Binding-site contacts:
Ligand atom O4 contacts residue DA7 of chain 1.C at 3.1 Å (h-bond).
Ligand atom OP1 contacts residue PRO232 of chain 1.A at 3.0 Å (h-bond).
Ligand atom OP1 contacts residue VAL237 of chain 1.A at 3.1 Å (h-bond).
Ligand atom N2 contacts residue DA5 of chain 1.C at 3.4 Å.
Ligand atom C2 contacts residue DT10 of chain 1.C at 3.5 Å.
Ligand atom N6 contacts residue DT9 of chain 1.C at 3.0 Å (h-bond).
Ligand atom N2 contacts residue DC4 of chain 1.C at 2.8 Å (h-bond).
Ligand atom C2 contacts residue DG8 of chain 1.C at 3.5 Å.
Ligand atom O2 contacts residue DG6 of chain 1.C at 3.5 Å (h-bond).
Ligand atom N3 contacts residue DA7 of chain 1.C at 2.8 Å (h-bond).
Ligand atom N3 contacts residue DA5 of chain 1.C at 2.9 Å (h-bond).
Ligand atom OP2 contacts residue THR233 of chain 1.A at 3.6 Å (h-bond).
Ligand atom N3 contacts residue DG8 of chain 1.C at 2.9 Å (h-bond).
Ligand atom OP2 contacts residue PRO232 of chain 1.A at 3.4 Å (h-bond).
Ligand atom N1 contacts residue DT9 of chain 1.C at 2.8 Å (h-bond).
Ligand atom N3 contacts residue DG6 of chain 1.C at 2.9 Å (h-bond).
Ligand atom O5' contacts residue THR233 of chain 1.A at 3.5 Å (h-bond).
Ligand atom N4 contacts residue DG6 of chain 1.C at 2.9 Å (h-bond).
Ligand atom OP1 contacts residue CYS236 of chain 1.A at 3.6 Å (h-bond).
Ligand atom OP1 contacts residue GLY235 of chain 1.A at 3.2 Å.
Ligand atom O2 contacts residue DG3 of chain 1.C at 2.7 Å (h-bond).
Ligand atom N3 contacts residue DG3 of chain 1.C at 2.9 Å (h-bond).
Ligand atom O2 contacts residue DG8 of chain 1.C at 2.7 Å (h-bond).
Ligand atom O2 contacts residue DG6 of chain 1.C at 2.8 Å (h-bond).
Ligand atom C2 contacts residue DA7 of chain 1.C at 3.6 Å.
Ligand atom OP2 contacts residue GLY235 of chain 1.A at 3.1 Å (h-bond).
Ligand atom O2 contacts residue DA7 of chain 1.C at 3.4 Å.
Ligand atom OP1 contacts residue THR238 of chain 1.A at 3.4 Å (h-bond).
Ligand atom N4 contacts residue DG3 of chain 1.C at 3.0 Å (h-bond).
Ligand atom OP2 contacts residue THR238 of chain 1.A at 3.0 Å (h-bond).
Ligand atom O2 contacts residue DA5 of chain 1.C at 3.6 Å.
Ligand atom N6 contacts residue DT10 of chain 1.C at 3.0 Å (h-bond).
Ligand atom N1 contacts residue DT10 of chain 1.C at 2.8 Å (h-bond).
Ligand atom O6 contacts residue DC4 of chain 1.C at 3.0 Å (h-bond).
Ligand atom O2 contacts residue DG8 of chain 1.C at 3.1 Å (h-bond).
Ligand atom C2 contacts residue DT9 of chain 1.C at 3.6 Å.
Ligand atom C2 contacts residue DG3 of chain 1.C at 3.5 Å.
Ligand atom N4 contacts residue DG8 of chain 1.C at 3.0 Å (h-bond).
Ligand atom N1 contacts residue DC4 of chain 1.C at 2.9 Å (h-bond).
Ligand atom O4 contacts residue DA5 of chain 1.C at 3.0 Å (h-bond).

The small molecule below binds the protein below.
Small molecule (SMILES): Cc1cn([C@H]2C[C@H](O[P](=O)(O)OC[C@H]3O[C@@H](n4ccc(N)nc4=O)C[C@@H]3O[P](=O)(O)OC[C@H]3O[C@@H](n4cc(C)c(=O)[nH]c4=O)C[C@@H]3O[P](=O)(O)OC[C@H]3O[C@@H](n4cnc5c(=O)nc(N)[nH]c54)C[C@@H]3O[P](=O)(O)OC[C@H]3O[C@@H](n4ccc(N)nc4=O)C[C@@H]3O)[C@@H](CO[P](=O)(O)O[C@H]3C[C@H](n4ccc(N)nc4=O)O[C@@H]3CO[P](=O)(O)O[C@H]3C[C@H](n4cnc5c(N)ncnc54)O[C@@H]3CO[P](=O)(O)O[C@H]3C[C@H](n4cnc5c(N)ncnc54)O[C@@H]3COP(=O)=O)O2)c(=O)[nH]c1=O

Sequence of chain 1.A:
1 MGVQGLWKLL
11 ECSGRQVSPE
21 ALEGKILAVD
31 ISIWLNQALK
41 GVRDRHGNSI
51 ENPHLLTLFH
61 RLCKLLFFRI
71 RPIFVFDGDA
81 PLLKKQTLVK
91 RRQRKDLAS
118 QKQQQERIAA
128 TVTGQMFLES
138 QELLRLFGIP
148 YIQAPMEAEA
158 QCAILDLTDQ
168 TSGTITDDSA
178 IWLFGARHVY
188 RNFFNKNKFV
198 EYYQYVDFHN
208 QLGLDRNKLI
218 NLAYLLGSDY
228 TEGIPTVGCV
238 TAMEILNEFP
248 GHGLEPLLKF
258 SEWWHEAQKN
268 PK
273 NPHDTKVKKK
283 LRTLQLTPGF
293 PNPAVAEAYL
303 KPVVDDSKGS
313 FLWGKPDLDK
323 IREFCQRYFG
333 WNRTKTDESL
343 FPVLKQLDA